Binding-site contacts:
Ligand atom CB contacts residue ARG109 of chain 1.B at 3.6 Å.
Ligand atom C contacts residue TYR323 of chain 1.B at 3.5 Å (hydrophobic).
Ligand atom CZ contacts residue GLU38 of chain 1.B at 3.4 Å.
Ligand atom OE1 contacts residue ASP41 of chain 1.B at 3.4 Å.
Ligand atom O contacts residue TYR323 of chain 1.B at 2.7 Å (h-bond).
Ligand atom CG contacts residue ASN193 of chain 1.B at 3.6 Å.
Ligand atom CD1 contacts residue TYR358 of chain 1.B at 3.1 Å (hydrophobic).
Ligand atom O contacts residue THR40 of chain 1.B at 3.4 Å.
Ligand atom OXT contacts residue LYS327 of chain 1.B at 2.9 Å (salt-bridge).
Ligand atom O contacts residue TYR330 of chain 1.B at 2.7 Å (h-bond).
Ligand atom CD contacts residue ASN195 of chain 1.B at 3.7 Å.
Ligand atom O contacts residue TYR39 of chain 1.B at 3.4 Å (h-bond).
Ligand atom CA contacts residue TYR39 of chain 1.B at 3.4 Å (hydrophobic).
Ligand atom OXT contacts residue TYR323 of chain 1.B at 3.7 Å.
Ligand atom CB contacts residue GLU192 of chain 1.B at 3.7 Å.
Ligand atom C contacts residue TYR39 of chain 1.B at 3.5 Å (hydrophobic).
Ligand atom NE2 contacts residue ASN195 of chain 1.B at 2.8 Å (h-bond).
Ligand atom CG contacts residue GLU192 of chain 1.B at 3.4 Å.
Ligand atom CE contacts residue PHE350 of chain 1.B at 3.6 Å (hydrophobic).
Ligand atom CG contacts residue TYR39 of chain 1.B at 3.6 Å (hydrophobic).
Ligand atom CL contacts residue TRP103 of chain 1.B at 3.3 Å.
Ligand atom N contacts residue ASP41 of chain 1.B at 2.8 Å (salt-bridge).
Ligand atom CL contacts residue THR107 of chain 1.B at 3.0 Å.
Ligand atom OXT contacts residue PHE350 of chain 1.B at 3.3 Å.
Ligand atom OE1 contacts residue ASN195 of chain 1.B at 3.5 Å.
Ligand atom OE1 contacts residue THR194 of chain 1.B at 3.0 Å (h-bond).
Ligand atom CB contacts residue GLU216 of chain 1.B at 3.5 Å.
Ligand atom CE contacts residue TYR330 of chain 1.B at 3.6 Å (hydrophobic).
Ligand atom N contacts residue TYR39 of chain 1.B at 2.8 Å (h-bond).
Ligand atom CE1 contacts residue TRP103 of chain 1.B at 3.5 Å (hydrophobic).
Ligand atom C contacts residue ASP41 of chain 1.B at 3.5 Å.
Ligand atom CD contacts residue ASN193 of chain 1.B at 3.4 Å.
Ligand atom CB contacts residue PHE350 of chain 1.B at 3.6 Å (hydrophobic).
Ligand atom O contacts residue ASP41 of chain 1.B at 3.2 Å (salt-bridge).
Ligand atom O contacts residue ASP41 of chain 1.B at 3.7 Å.
Ligand atom O contacts residue LYS327 of chain 1.B at 3.4 Å (salt-bridge).
Ligand atom CA contacts residue ASP41 of chain 1.B at 3.4 Å.
Ligand atom C5 contacts residue MET201 of chain 1.B at 3.4 Å (hydrophobic).
Ligand atom C contacts residue LYS327 of chain 1.B at 3.4 Å.
Ligand atom NE contacts residue ASN193 of chain 1.B at 3.1 Å (h-bond).

The small molecule below binds the protein below.
Small molecule (SMILES): CCCC[C@H](NC(=O)[C@@H]1C[C@@H]2CCCC[C@@H]2N1C(=O)[C@@H]1CCCCNC(=O)CC[C@H](NC(=O)[C@H](CC2CCCCC2)NC(=O)[C@H](CCCCN=C(N)N)NC(=O)[C@@H]2CCCN2C(=O)[C@H](CCCN=C(N)N)NC(=O)[C@H](CCC(N)=O)NC(=O)[C@H](C)NC(=O)[C@H](C)NC(=O)[C@H](C)NC(=O)[C@H](C)N)C(=O)N[C@@H](Cc2cnc[nH]2)C(=O)N[C@@H](C)C(=O)N1)C(=O)N1CCC[C@H]1C(=O)N[C@@H](Cc1ccc(Cl)cc1)C(=O)O

Sequence of chain 1.B:
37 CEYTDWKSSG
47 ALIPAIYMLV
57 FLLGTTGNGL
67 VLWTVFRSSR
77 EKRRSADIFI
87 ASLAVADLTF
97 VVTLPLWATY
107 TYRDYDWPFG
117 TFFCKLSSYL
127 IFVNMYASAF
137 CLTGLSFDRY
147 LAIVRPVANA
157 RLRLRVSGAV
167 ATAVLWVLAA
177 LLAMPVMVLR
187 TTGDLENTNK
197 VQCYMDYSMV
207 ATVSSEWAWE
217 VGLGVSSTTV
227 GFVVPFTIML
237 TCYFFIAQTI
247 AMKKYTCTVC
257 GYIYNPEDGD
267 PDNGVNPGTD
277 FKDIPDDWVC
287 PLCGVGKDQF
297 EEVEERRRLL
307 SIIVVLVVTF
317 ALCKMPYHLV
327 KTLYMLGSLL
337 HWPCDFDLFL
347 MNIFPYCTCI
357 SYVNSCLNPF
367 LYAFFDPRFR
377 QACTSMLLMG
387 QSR